Sequence of chain 1.A:
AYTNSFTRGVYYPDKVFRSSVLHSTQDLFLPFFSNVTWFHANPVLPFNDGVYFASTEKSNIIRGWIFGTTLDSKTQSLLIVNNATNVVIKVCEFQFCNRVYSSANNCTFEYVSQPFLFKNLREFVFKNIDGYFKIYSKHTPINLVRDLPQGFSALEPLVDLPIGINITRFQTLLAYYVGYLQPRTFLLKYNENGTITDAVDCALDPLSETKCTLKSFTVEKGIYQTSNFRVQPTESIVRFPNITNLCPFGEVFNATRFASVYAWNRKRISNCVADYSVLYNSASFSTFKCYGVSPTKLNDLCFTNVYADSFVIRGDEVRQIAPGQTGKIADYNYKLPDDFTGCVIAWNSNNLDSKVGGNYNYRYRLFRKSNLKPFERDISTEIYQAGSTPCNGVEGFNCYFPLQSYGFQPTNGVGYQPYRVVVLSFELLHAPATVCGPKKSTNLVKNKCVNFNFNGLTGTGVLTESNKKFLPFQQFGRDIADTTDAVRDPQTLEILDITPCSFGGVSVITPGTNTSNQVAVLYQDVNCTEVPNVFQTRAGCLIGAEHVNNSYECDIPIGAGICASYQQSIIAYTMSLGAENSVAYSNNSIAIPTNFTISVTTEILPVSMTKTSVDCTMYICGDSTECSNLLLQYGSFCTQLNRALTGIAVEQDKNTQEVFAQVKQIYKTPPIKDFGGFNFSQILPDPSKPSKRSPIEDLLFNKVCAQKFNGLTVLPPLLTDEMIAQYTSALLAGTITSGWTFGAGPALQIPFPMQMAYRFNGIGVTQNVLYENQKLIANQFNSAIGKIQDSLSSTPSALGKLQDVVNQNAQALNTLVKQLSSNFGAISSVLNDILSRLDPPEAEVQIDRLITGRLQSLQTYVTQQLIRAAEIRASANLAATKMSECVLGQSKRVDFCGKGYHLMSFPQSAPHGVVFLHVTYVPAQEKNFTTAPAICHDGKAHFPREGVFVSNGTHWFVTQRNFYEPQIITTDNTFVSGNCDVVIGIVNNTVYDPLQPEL

The protein below binds the small molecule below.
Small molecule (SMILES): CC(=O)N[C@@H]1[C@@H](O)[C@H](O)[C@@H](CO)O[C@H]1O

Sequence of chain 1.K:
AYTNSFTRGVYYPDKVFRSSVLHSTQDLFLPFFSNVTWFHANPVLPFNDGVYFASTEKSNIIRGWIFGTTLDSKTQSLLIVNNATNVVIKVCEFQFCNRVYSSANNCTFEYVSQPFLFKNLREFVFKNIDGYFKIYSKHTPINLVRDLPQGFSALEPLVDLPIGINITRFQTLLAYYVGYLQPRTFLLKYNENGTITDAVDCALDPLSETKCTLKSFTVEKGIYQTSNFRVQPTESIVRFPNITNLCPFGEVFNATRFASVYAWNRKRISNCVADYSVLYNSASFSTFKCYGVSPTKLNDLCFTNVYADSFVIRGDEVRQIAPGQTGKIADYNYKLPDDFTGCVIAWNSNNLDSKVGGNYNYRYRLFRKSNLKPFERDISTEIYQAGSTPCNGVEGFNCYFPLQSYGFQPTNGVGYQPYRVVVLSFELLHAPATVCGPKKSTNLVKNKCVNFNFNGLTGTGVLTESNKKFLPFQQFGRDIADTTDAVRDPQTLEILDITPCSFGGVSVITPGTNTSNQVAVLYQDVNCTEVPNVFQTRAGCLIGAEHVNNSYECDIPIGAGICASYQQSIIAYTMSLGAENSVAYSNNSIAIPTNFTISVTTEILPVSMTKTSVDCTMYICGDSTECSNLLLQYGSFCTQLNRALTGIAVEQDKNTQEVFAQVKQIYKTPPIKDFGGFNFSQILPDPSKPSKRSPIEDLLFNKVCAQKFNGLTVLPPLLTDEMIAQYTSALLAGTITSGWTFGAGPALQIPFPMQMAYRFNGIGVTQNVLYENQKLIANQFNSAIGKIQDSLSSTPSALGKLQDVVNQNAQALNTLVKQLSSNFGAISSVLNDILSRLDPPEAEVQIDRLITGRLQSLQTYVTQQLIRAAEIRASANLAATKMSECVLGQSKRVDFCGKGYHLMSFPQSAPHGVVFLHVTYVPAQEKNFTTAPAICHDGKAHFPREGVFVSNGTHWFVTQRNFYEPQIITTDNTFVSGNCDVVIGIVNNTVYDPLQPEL

Binding-site contacts:
Ligand atom C8 contacts residue ASN280 of chain 1.A at 4.2 Å.
Ligand atom C5 contacts residue ASN282 of chain 1.A at 3.7 Å.
Ligand atom C2 contacts residue ASN282 of chain 1.A at 2.6 Å.
Ligand atom C4 contacts residue ASN282 of chain 1.A at 4.3 Å.
Ligand atom N2 contacts residue GLU281 of chain 1.A at 3.4 Å (salt-bridge).
Ligand atom C7 contacts residue ASN282 of chain 1.A at 3.9 Å.
Ligand atom C3 contacts residue ASN282 of chain 1.A at 3.9 Å.
Ligand atom O7 contacts residue ASN282 of chain 1.A at 4.2 Å.
Ligand atom C7 contacts residue GLU281 of chain 1.A at 3.8 Å.
Ligand atom C1 contacts residue ASN282 of chain 1.A at 1.6 Å.
Ligand atom C8 contacts residue GLU281 of chain 1.A at 3.3 Å.
Ligand atom O6 contacts residue LYS558 of chain 1.K at 4.1 Å.
Ligand atom O5 contacts residue ASN282 of chain 1.A at 2.4 Å (h-bond).
Ligand atom N2 contacts residue ASN282 of chain 1.A at 3.1 Å (h-bond).
Ligand atom C7 contacts residue ASN280 of chain 1.A at 4.4 Å.